Sequence of chain 2.A:
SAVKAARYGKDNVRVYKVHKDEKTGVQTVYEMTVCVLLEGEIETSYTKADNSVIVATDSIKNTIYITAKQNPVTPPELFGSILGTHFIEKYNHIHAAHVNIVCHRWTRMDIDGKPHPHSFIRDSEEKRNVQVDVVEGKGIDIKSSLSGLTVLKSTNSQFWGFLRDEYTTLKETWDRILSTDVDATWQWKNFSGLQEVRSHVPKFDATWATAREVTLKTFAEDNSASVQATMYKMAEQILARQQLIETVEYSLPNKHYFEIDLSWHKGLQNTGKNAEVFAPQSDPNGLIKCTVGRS

This small molecule binds to this protein.
Small molecule (SMILES): O=c1[nH]c(=O)c2[nH]c(=S)[nH]c2[nH]1

Binding-site contacts:
Ligand atom S8 contacts residue CYS36 of chain 1.A at 2.2 Å (h-bond).
Ligand atom C2 contacts residue GLN132 of chain 1.A at 3.1 Å.
Ligand atom N3 contacts residue GLN132 of chain 1.A at 3.1 Å (h-bond).
Ligand atom N7 contacts residue ASN101 of chain 1.A at 3.8 Å.
Ligand atom C5 contacts residue GLN132 of chain 1.A at 4.1 Å.
Ligand atom S8 contacts residue LEU38 of chain 1.A at 4.3 Å.
Ligand atom C5 contacts residue TRS1 of chain 1.D at 4.2 Å.
Ligand atom C8 contacts residue CYS36 of chain 1.A at 3.3 Å (hydrophobic).
Ligand atom N1 contacts residue ASN101 of chain 1.A at 3.3 Å (h-bond).
Ligand atom N9 contacts residue ASN101 of chain 1.A at 4.2 Å.
Ligand atom N9 contacts residue GLN132 of chain 1.A at 4.3 Å.
Ligand atom N1 contacts residue GLN132 of chain 1.A at 3.7 Å.
Ligand atom C8 contacts residue TRS1 of chain 1.D at 3.6 Å.
Ligand atom O6 contacts residue TRS1 of chain 1.D at 2.8 Å (h-bond).
Ligand atom N9 contacts residue CYS36 of chain 1.A at 3.9 Å.
Ligand atom C5 contacts residue ASN101 of chain 1.A at 3.6 Å.
Ligand atom N7 contacts residue CYS36 of chain 1.A at 4.3 Å.
Ligand atom S8 contacts residue TRS1 of chain 1.D at 3.6 Å.
Ligand atom C6 contacts residue ASN101 of chain 1.A at 3.2 Å.
Ligand atom C4 contacts residue GLN132 of chain 1.A at 3.6 Å.
Ligand atom C6 contacts residue TRS1 of chain 1.D at 3.8 Å.
Ligand atom O6 contacts residue ASN101 of chain 1.A at 3.4 Å (h-bond).
Ligand atom C4 contacts residue ASN101 of chain 1.A at 4.0 Å.
Ligand atom N3 contacts residue ASN101 of chain 1.A at 4.3 Å.
Ligand atom C6 contacts residue GLN132 of chain 1.A at 4.2 Å.
Ligand atom S8 contacts residue LEU288 of chain 2.A at 4.1 Å.
Ligand atom N7 contacts residue TRS1 of chain 1.D at 3.0 Å (h-bond).
Ligand atom O2 contacts residue GLN132 of chain 1.A at 3.4 Å (h-bond).
Ligand atom S8 contacts residue ASP12 of chain 1.A at 3.6 Å.
Ligand atom C8 contacts residue ASN101 of chain 1.A at 4.1 Å.
Ligand atom O2 contacts residue ASN101 of chain 1.A at 4.5 Å.
Ligand atom C2 contacts residue ASN101 of chain 1.A at 3.8 Å.
Ligand atom N9 contacts residue LEU38 of chain 1.A at 4.4 Å.

Sequence of chain 1.A:
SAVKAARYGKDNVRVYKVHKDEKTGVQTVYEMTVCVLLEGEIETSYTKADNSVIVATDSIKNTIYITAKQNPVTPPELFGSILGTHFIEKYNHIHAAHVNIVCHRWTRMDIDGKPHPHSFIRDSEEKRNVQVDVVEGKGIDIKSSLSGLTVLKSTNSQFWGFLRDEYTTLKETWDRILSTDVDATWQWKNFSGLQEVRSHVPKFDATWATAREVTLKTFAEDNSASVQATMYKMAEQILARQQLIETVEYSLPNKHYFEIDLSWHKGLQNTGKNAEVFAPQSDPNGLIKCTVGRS